Sequence of chain 1.H:
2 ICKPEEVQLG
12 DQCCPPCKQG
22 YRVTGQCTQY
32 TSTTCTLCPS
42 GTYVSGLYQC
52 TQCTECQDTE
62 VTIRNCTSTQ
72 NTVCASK

Binding-site contacts:
Ligand atom N2 contacts residue THR63 of chain 1.H at 4.1 Å.
Ligand atom C2 contacts residue ASN66 of chain 1.H at 2.5 Å.
Ligand atom O7 contacts residue ASN66 of chain 1.H at 3.0 Å (h-bond).
Ligand atom C1 contacts residue ASN66 of chain 1.H at 1.4 Å.
Ligand atom C8 contacts residue ASN66 of chain 1.H at 4.5 Å.
Ligand atom C3 contacts residue ASN66 of chain 1.H at 3.8 Å.
Ligand atom C5 contacts residue ASN66 of chain 1.H at 3.7 Å.
Ligand atom C8 contacts residue THR63 of chain 1.H at 3.7 Å.
Ligand atom C8 contacts residue ILE64 of chain 1.H at 4.0 Å (hydrophobic).
Ligand atom C7 contacts residue ASN66 of chain 1.H at 3.2 Å.
Ligand atom C4 contacts residue ASN66 of chain 1.H at 4.2 Å.
Ligand atom C7 contacts residue THR63 of chain 1.H at 4.4 Å.
Ligand atom O5 contacts residue ASN66 of chain 1.H at 2.4 Å (h-bond).
Ligand atom N2 contacts residue ASN66 of chain 1.H at 3.0 Å (h-bond).

The small molecule below binds the protein below.
Small molecule (SMILES): CC(=O)N[C@@H]1[C@@H](O)[C@H](O)[C@@H](CO)O[C@H]1O